Binding-site contacts:
Ligand atom C4A contacts residue NAP1 of chain 1.G at 3.2 Å.
Ligand atom N3 contacts residue VAL26 of chain 1.A at 3.6 Å.
Ligand atom O2 contacts residue ARG53 of chain 1.A at 3.4 Å.
Ligand atom NA2 contacts residue ASP48 of chain 1.A at 2.6 Å (salt-bridge).
Ligand atom N8 contacts residue ASP48 of chain 1.A at 3.6 Å (salt-bridge).
Ligand atom NA4 contacts residue NAP1 of chain 1.G at 3.2 Å.
Ligand atom CT contacts residue LEU91 of chain 1.A at 3.6 Å (hydrophobic).
Ligand atom N8 contacts residue MET49 of chain 1.A at 3.6 Å.
Ligand atom C16 contacts residue LEU91 of chain 1.A at 3.6 Å (hydrophobic).
Ligand atom N contacts residue LEU91 of chain 1.A at 3.3 Å.
Ligand atom C2 contacts residue ASP48 of chain 1.A at 3.3 Å.
Ligand atom CG contacts residue PHE88 of chain 1.A at 3.5 Å (hydrophobic).
Ligand atom NA2 contacts residue VAL27 of chain 1.A at 3.4 Å.
Ligand atom CM contacts residue SER83 of chain 1.A at 3.6 Å.
Ligand atom C8A contacts residue NAP1 of chain 1.G at 3.4 Å.
Ligand atom C2 contacts residue ALA28 of chain 1.A at 3.6 Å (hydrophobic).
Ligand atom NA4 contacts residue ILE154 of chain 1.A at 2.7 Å (h-bond).
Ligand atom NA2 contacts residue ALA28 of chain 1.A at 3.5 Å (h-bond).
Ligand atom OE1 contacts residue MET49 of chain 1.A at 3.4 Å.
Ligand atom NA4 contacts residue TYR160 of chain 1.A at 2.9 Å (h-bond).
Ligand atom C8A contacts residue ASP48 of chain 1.A at 3.4 Å.
Ligand atom N5 contacts residue NAP1 of chain 1.G at 3.5 Å.
Ligand atom O1 contacts residue ARG94 of chain 1.A at 2.8 Å (salt-bridge).
Ligand atom N3 contacts residue NAP1 of chain 1.G at 3.2 Å (h-bond).
Ligand atom C4 contacts residue NAP1 of chain 1.G at 3.1 Å.
Ligand atom C4A contacts residue PHE52 of chain 1.A at 3.6 Å (hydrophobic).
Ligand atom O1 contacts residue LEU91 of chain 1.A at 3.1 Å.
Ligand atom C4 contacts residue PHE52 of chain 1.A at 3.5 Å (hydrophobic).
Ligand atom O contacts residue PHE88 of chain 1.A at 3.6 Å.
Ligand atom O2 contacts residue ARG94 of chain 1.A at 2.9 Å (salt-bridge).
Ligand atom NA4 contacts residue VAL26 of chain 1.A at 3.0 Å (h-bond).
Ligand atom N5 contacts residue ILE154 of chain 1.A at 3.6 Å.
Ligand atom N1 contacts residue NAP1 of chain 1.G at 3.5 Å (h-bond).
Ligand atom O1 contacts residue PHE52 of chain 1.A at 3.5 Å.
Ligand atom CT contacts residue ARG94 of chain 1.A at 3.1 Å.
Ligand atom NA2 contacts residue THR178 of chain 1.A at 3.3 Å (h-bond).
Ligand atom N3 contacts residue VAL27 of chain 1.A at 3.4 Å.
Ligand atom N1 contacts residue ASP48 of chain 1.A at 2.5 Å (salt-bridge).
Ligand atom N3 contacts residue PHE52 of chain 1.A at 3.6 Å.
Ligand atom C2 contacts residue NAP1 of chain 1.G at 3.4 Å.

A protein and the small-molecule ligand that binds it are described below.
Small molecule (SMILES): CN(Cc1cnc2nc(N)nc(N)c2n1)c1ccc(C(=O)N[C@@H](CCC(=O)O)C(=O)O)cc1

Sequence of chain 1.A:
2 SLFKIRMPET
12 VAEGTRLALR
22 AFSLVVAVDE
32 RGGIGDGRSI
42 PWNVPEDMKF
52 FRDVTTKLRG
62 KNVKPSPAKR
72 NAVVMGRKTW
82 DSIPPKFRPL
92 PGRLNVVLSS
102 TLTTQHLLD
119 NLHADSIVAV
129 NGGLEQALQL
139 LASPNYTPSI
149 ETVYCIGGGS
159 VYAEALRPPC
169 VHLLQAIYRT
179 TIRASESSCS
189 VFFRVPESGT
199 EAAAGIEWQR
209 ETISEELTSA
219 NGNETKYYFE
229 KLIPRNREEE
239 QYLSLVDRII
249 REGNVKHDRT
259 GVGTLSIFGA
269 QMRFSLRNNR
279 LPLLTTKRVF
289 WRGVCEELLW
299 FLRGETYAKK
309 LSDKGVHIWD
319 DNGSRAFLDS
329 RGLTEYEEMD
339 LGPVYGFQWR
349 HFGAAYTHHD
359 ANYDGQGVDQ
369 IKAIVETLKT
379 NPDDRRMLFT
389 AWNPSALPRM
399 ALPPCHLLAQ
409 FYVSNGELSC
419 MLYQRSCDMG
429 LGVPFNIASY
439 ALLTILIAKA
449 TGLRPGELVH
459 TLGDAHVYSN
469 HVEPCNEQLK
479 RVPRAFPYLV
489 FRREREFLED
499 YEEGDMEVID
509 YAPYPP